Sequence of chain 1.A:
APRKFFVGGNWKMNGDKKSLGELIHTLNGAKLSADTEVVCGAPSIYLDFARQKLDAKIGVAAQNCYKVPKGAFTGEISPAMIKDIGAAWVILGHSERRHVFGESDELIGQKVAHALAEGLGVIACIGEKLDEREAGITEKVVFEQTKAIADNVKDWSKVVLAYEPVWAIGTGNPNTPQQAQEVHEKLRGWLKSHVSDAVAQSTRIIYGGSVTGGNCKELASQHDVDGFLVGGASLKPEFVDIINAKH

A protein and the small-molecule ligand that binds it are described below.
Small molecule (SMILES): O=C(O)COP(=O)(O)O

Binding-site contacts:
Ligand atom O2P contacts residue VAL211 of chain 1.A at 4.0 Å.
Ligand atom O1 contacts residue LEU229 of chain 1.A at 3.6 Å.
Ligand atom O4P contacts residue GLY170 of chain 1.A at 3.8 Å.
Ligand atom O3P contacts residue GLY209 of chain 1.A at 3.6 Å.
Ligand atom C1 contacts residue LYS12 of chain 1.A at 3.9 Å.
Ligand atom O1P contacts residue ILE169 of chain 1.A at 3.6 Å.
Ligand atom C1 contacts residue GLU164 of chain 1.A at 3.5 Å.
Ligand atom C2 contacts residue LEU229 of chain 1.A at 3.7 Å (hydrophobic).
Ligand atom O2 contacts residue ILE169 of chain 1.A at 4.1 Å.
Ligand atom O4P contacts residue GLY231 of chain 1.A at 3.6 Å.
Ligand atom O2 contacts residue GLU164 of chain 1.A at 3.5 Å (salt-bridge).
Ligand atom C1 contacts residue HIS94 of chain 1.A at 3.6 Å.
Ligand atom O1 contacts residue GLY208 of chain 1.A at 3.8 Å.
Ligand atom C2 contacts residue GLY231 of chain 1.A at 3.7 Å.
Ligand atom P contacts residue GLY232 of chain 1.A at 3.8 Å.
Ligand atom O3P contacts residue GLY170 of chain 1.A at 2.8 Å (h-bond).
Ligand atom O2 contacts residue HIS94 of chain 1.A at 2.6 Å (h-bond).
Ligand atom O4P contacts residue GLY232 of chain 1.A at 2.9 Å (h-bond).
Ligand atom O3P contacts residue SER210 of chain 1.A at 2.7 Å (h-bond).
Ligand atom O3P contacts residue ALA168 of chain 1.A at 3.7 Å.
Ligand atom C2 contacts residue ILE169 of chain 1.A at 4.2 Å (hydrophobic).
Ligand atom O2P contacts residue VAL230 of chain 1.A at 4.0 Å.
Ligand atom O1P contacts residue GLY231 of chain 1.A at 3.6 Å (h-bond).
Ligand atom P contacts residue GLY170 of chain 1.A at 3.8 Å.
Ligand atom C2 contacts residue GLY209 of chain 1.A at 3.6 Å.
Ligand atom O2P contacts residue GLY231 of chain 1.A at 3.0 Å (h-bond).
Ligand atom C1 contacts residue ILE169 of chain 1.A at 4.3 Å (hydrophobic).
Ligand atom C1 contacts residue LEU229 of chain 1.A at 4.0 Å (hydrophobic).
Ligand atom P contacts residue GLY231 of chain 1.A at 3.7 Å.
Ligand atom O1P contacts residue LYS12 of chain 1.A at 3.4 Å (salt-bridge).
Ligand atom O2 contacts residue ASN10 of chain 1.A at 4.2 Å.
Ligand atom P contacts residue SER210 of chain 1.A at 3.7 Å.
Ligand atom O1 contacts residue HIS94 of chain 1.A at 3.8 Å.
Ligand atom O3P contacts residue ILE169 of chain 1.A at 3.4 Å.
Ligand atom C2 contacts residue LYS12 of chain 1.A at 4.2 Å.
Ligand atom O2P contacts residue GLY232 of chain 1.A at 3.7 Å.
Ligand atom O2 contacts residue LYS12 of chain 1.A at 3.0 Å (salt-bridge).
Ligand atom O1 contacts residue GLY209 of chain 1.A at 4.1 Å.
Ligand atom O1 contacts residue GLU164 of chain 1.A at 2.7 Å (salt-bridge).
Ligand atom O2P contacts residue SER210 of chain 1.A at 3.5 Å (h-bond).